Sequence of chain 1.A:
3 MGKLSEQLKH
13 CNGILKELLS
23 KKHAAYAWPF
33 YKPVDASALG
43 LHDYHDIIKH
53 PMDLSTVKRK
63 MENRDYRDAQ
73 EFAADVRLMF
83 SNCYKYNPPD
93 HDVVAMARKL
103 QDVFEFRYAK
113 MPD

The small molecule below binds the protein below.
Small molecule (SMILES): CC(=O)N1c2ccccc2N(Cc2ccccc2C(=O)O)C[C@@H]1C1CC1

Binding-site contacts:
Ligand atom C01 contacts residue PRO31 of chain 1.A at 3.6 Å (hydrophobic).
Ligand atom C46 contacts residue LEU43 of chain 1.A at 3.4 Å (hydrophobic).
Ligand atom C18 contacts residue TRP30 of chain 1.A at 3.8 Å (hydrophobic).
Ligand atom C34 contacts residue TRP30 of chain 1.A at 4.0 Å (hydrophobic).
Ligand atom C31 contacts residue PRO31 of chain 1.A at 4.2 Å (hydrophobic).
Ligand atom C40 contacts residue PRO31 of chain 1.A at 4.1 Å (hydrophobic).
Ligand atom C01 contacts residue VAL95 of chain 1.A at 4.0 Å (hydrophobic).
Ligand atom O06 contacts residue VAL95 of chain 1.A at 3.7 Å.
Ligand atom C18 contacts residue PRO31 of chain 1.A at 4.1 Å (hydrophobic).
Ligand atom C01 contacts residue PHE32 of chain 1.A at 3.9 Å (hydrophobic).
Ligand atom C43 contacts residue ASN89 of chain 1.A at 3.9 Å.
Ligand atom C01 contacts residue VAL36 of chain 1.A at 4.2 Å (hydrophobic).
Ligand atom C20 contacts residue VAL95 of chain 1.A at 4.2 Å (hydrophobic).
Ligand atom C22 contacts residue TRP30 of chain 1.A at 4.0 Å (hydrophobic).
Ligand atom C46 contacts residue ASN89 of chain 1.A at 3.5 Å.
Ligand atom O06 contacts residue ASN89 of chain 1.A at 3.1 Å (h-bond).
Ligand atom C32 contacts residue TRP30 of chain 1.A at 4.0 Å (hydrophobic).
Ligand atom C05 contacts residue VAL95 of chain 1.A at 3.6 Å (hydrophobic).
Ligand atom C43 contacts residue LEU43 of chain 1.A at 3.5 Å (hydrophobic).
Ligand atom C20 contacts residue TRP30 of chain 1.A at 3.7 Å (hydrophobic).
Ligand atom C18 contacts residue VAL95 of chain 1.A at 3.9 Å (hydrophobic).
Ligand atom C43 contacts residue TYR46 of chain 1.A at 3.9 Å (hydrophobic).
Ligand atom N07 contacts residue VAL95 of chain 1.A at 3.8 Å.
Ligand atom C38 contacts residue VAL36 of chain 1.A at 3.9 Å (hydrophobic).
Ligand atom C41 contacts residue ASN89 of chain 1.A at 4.1 Å.
Ligand atom C22 contacts residue MET98 of chain 1.A at 4.0 Å (hydrophobic).
Ligand atom C20 contacts residue MET98 of chain 1.A at 3.4 Å (hydrophobic).
Ligand atom C08 contacts residue ASN89 of chain 1.A at 3.8 Å.
Ligand atom C08 contacts residue VAL95 of chain 1.A at 4.2 Å (hydrophobic).
Ligand atom C41 contacts residue LEU43 of chain 1.A at 3.7 Å (hydrophobic).
Ligand atom C34 contacts residue PRO31 of chain 1.A at 4.2 Å (hydrophobic).
Ligand atom C10 contacts residue ASN89 of chain 1.A at 4.2 Å.
Ligand atom C36 contacts residue PRO31 of chain 1.A at 3.3 Å (hydrophobic).
Ligand atom C46 contacts residue TYR88 of chain 1.A at 3.5 Å (hydrophobic).
Ligand atom C43 contacts residue TYR88 of chain 1.A at 3.5 Å (hydrophobic).
Ligand atom C10 contacts residue VAL95 of chain 1.A at 3.9 Å (hydrophobic).
Ligand atom O06 contacts residue CYS85 of chain 1.A at 3.7 Å.
Ligand atom C20 contacts residue PRO31 of chain 1.A at 4.0 Å (hydrophobic).
Ligand atom C38 contacts residue PRO31 of chain 1.A at 3.4 Å (hydrophobic).
Ligand atom N13 contacts residue VAL95 of chain 1.A at 4.1 Å.